Binding-site contacts:
Ligand atom CB contacts residue ARG48 of chain 1.B at 3.2 Å.
Ligand atom CE3 contacts residue GLN74 of chain 1.B at 2.9 Å.
Ligand atom CH2 contacts residue ARG48 of chain 1.B at 3.4 Å.
Ligand atom C6 contacts residue LEU438 of chain 1.B at 3.2 Å (hydrophobic).
Ligand atom C6 contacts residue LEU189 of chain 1.B at 3.5 Å (hydrophobic).
Ligand atom CD2 contacts residue GLN74 of chain 1.B at 3.4 Å.
Ligand atom C1 contacts residue TYR52 of chain 1.B at 3.4 Å (hydrophobic).
Ligand atom C3 contacts residue LEU30 of chain 1.B at 3.4 Å (hydrophobic).
Ligand atom NE1 contacts residue LEU21 of chain 1.B at 3.3 Å.
Ligand atom CZ3 contacts residue GLN74 of chain 1.B at 3.1 Å.
Ligand atom CD1 contacts residue LEU21 of chain 1.B at 3.2 Å (hydrophobic).
Ligand atom CZ2 contacts residue LEU189 of chain 1.B at 2.9 Å (hydrophobic).
Ligand atom C14 contacts residue ALA75 of chain 1.B at 3.4 Å (hydrophobic).
Ligand atom C10 contacts residue MET355 of chain 1.B at 3.6 Å (hydrophobic).
Ligand atom O contacts residue LEU189 of chain 1.B at 3.3 Å.
Ligand atom C5 contacts residue LEU189 of chain 1.B at 3.3 Å (hydrophobic).
Ligand atom OXT contacts residue SER73 of chain 1.B at 3.0 Å.
Ligand atom NE1 contacts residue ARG48 of chain 1.B at 3.2 Å (salt-bridge).
Ligand atom CD2 contacts residue ARG48 of chain 1.B at 2.9 Å.
Ligand atom OXT contacts residue GLN74 of chain 1.B at 2.1 Å (h-bond).
Ligand atom CG contacts residue ARG48 of chain 1.B at 2.9 Å.
Ligand atom CZ2 contacts residue ARG48 of chain 1.B at 3.5 Å.
Ligand atom C8 contacts residue VAL27 of chain 1.B at 3.4 Å (hydrophobic).
Ligand atom CE3 contacts residue ARG48 of chain 1.B at 2.8 Å.
Ligand atom C16 contacts residue LEU438 of chain 1.B at 2.9 Å (hydrophobic).
Ligand atom C contacts residue ALA75 of chain 1.B at 3.3 Å (hydrophobic).
Ligand atom C contacts residue SER73 of chain 1.B at 3.5 Å.
Ligand atom C4 contacts residue LEU189 of chain 1.B at 3.1 Å (hydrophobic).
Ligand atom C19 contacts residue ALA329 of chain 1.B at 3.3 Å (hydrophobic).
Ligand atom O contacts residue GLN74 of chain 1.B at 3.0 Å (h-bond).
Ligand atom CE2 contacts residue LEU189 of chain 1.B at 3.0 Å (hydrophobic).
Ligand atom CD1 contacts residue ARG48 of chain 1.B at 2.9 Å.
Ligand atom O1 contacts residue TYR52 of chain 1.B at 2.4 Å (h-bond).
Ligand atom CZ3 contacts residue ARG48 of chain 1.B at 2.9 Å.
Ligand atom C15 contacts residue LEU438 of chain 1.B at 2.7 Å (hydrophobic).
Ligand atom CH2 contacts residue GLN74 of chain 1.B at 3.4 Å.
Ligand atom NE1 contacts residue LEU189 of chain 1.B at 2.7 Å (h-bond).
Ligand atom CE2 contacts residue ARG48 of chain 1.B at 3.3 Å.
Ligand atom C contacts residue GLN74 of chain 1.B at 2.8 Å.
Ligand atom O contacts residue ALA75 of chain 1.B at 2.4 Å (h-bond).

Sequence of chain 1.B:
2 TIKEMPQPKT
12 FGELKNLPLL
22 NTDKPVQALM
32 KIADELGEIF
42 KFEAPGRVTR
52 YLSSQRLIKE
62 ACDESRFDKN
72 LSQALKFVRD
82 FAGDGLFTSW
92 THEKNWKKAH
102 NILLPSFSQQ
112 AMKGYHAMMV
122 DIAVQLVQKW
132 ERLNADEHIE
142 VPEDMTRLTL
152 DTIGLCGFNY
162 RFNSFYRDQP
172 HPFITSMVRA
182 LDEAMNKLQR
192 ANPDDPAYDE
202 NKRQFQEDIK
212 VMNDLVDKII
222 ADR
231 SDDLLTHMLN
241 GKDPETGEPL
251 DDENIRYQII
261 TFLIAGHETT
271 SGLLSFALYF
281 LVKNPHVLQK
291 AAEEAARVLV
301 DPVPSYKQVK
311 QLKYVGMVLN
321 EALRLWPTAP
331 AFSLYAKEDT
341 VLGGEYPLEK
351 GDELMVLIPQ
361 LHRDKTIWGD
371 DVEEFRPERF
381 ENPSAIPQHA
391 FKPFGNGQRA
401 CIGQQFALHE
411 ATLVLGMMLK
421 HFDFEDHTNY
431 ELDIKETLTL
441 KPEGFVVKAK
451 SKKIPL

This protein binds this small molecule.
Small molecule (SMILES): CC(C)C1=CC2=CC[C@@H]3[C@](C)(CCC[C@@]3(C)C(=O)N[C@@H](Cc3c[nH]c4ccccc34)C(=O)O)[C@H]2CC1